Sequence of chain 2.A:
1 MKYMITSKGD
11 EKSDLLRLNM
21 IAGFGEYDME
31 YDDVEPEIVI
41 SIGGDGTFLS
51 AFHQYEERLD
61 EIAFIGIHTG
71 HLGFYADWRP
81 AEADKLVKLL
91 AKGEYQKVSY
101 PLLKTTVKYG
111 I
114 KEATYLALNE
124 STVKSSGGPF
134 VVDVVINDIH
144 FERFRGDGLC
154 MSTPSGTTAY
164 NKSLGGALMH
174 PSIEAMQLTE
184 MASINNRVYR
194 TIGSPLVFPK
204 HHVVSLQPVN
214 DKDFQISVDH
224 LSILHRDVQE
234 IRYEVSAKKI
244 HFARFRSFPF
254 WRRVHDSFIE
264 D

Binding-site contacts:
Ligand atom N9 contacts residue ALA185 of chain 3.A at 3.0 Å (h-bond).
Ligand atom C19 contacts residue GLU123 of chain 2.A at 3.3 Å.
Ligand atom C3 contacts residue GLY46 of chain 2.A at 3.6 Å.
Ligand atom C24 contacts residue SER166 of chain 2.A at 3.2 Å.
Ligand atom O3 contacts residue ASP45 of chain 2.A at 3.2 Å (salt-bridge).
Ligand atom N2 contacts residue ASN122 of chain 2.A at 3.0 Å (h-bond).
Ligand atom N9 contacts residue ASP150 of chain 3.A at 2.9 Å (salt-bridge).
Ligand atom N10 contacts residue SER166 of chain 2.A at 3.2 Å (h-bond).
Ligand atom O5 contacts residue TYR163 of chain 2.A at 3.3 Å (h-bond).
Ligand atom N4 contacts residue PHE74 of chain 2.A at 3.5 Å.
Ligand atom C23 contacts residue TYR163 of chain 2.A at 3.6 Å (hydrophobic).
Ligand atom C24 contacts residue TYR163 of chain 2.A at 3.6 Å (hydrophobic).
Ligand atom C20 contacts residue GLU123 of chain 2.A at 3.2 Å.
Ligand atom N3 contacts residue TYR75 of chain 2.A at 3.4 Å.
Ligand atom O5 contacts residue ALA162 of chain 2.A at 3.1 Å.
Ligand atom N9 contacts residue TYR163 of chain 2.A at 3.5 Å.
Ligand atom N3 contacts residue ASN122 of chain 2.A at 2.9 Å (h-bond).
Ligand atom O6 contacts residue GLU123 of chain 2.A at 2.6 Å (salt-bridge).
Ligand atom N10 contacts residue ALA185 of chain 3.A at 3.7 Å.
Ligand atom O5 contacts residue GLU123 of chain 2.A at 2.6 Å (salt-bridge).
Ligand atom O3 contacts residue HIS71 of chain 2.A at 3.7 Å.
Ligand atom C7 contacts residue ALA162 of chain 2.A at 3.7 Å (hydrophobic).
Ligand atom C13 contacts residue ILE187 of chain 3.A at 3.5 Å (hydrophobic).
Ligand atom C6 contacts residue ASP45 of chain 2.A at 3.6 Å.
Ligand atom N contacts residue ARG148 of chain 3.A at 3.5 Å (salt-bridge).
Ligand atom O6 contacts residue ASN122 of chain 2.A at 3.2 Å (h-bond).
Ligand atom C9 contacts residue THR161 of chain 2.A at 3.3 Å.
Ligand atom C24 contacts residue ILE187 of chain 3.A at 3.4 Å (hydrophobic).
Ligand atom C4 contacts residue LEU49 of chain 2.A at 3.7 Å (hydrophobic).
Ligand atom N3 contacts residue SER158 of chain 2.A at 3.0 Å (h-bond).
Ligand atom C10 contacts residue ASP45 of chain 2.A at 3.6 Å.
Ligand atom N4 contacts residue THR161 of chain 2.A at 2.6 Å (h-bond).
Ligand atom N10 contacts residue ILE187 of chain 3.A at 3.4 Å.
Ligand atom O2 contacts residue ASN189 of chain 3.A at 3.6 Å (h-bond).
Ligand atom C8 contacts residue THR161 of chain 2.A at 3.6 Å.
Ligand atom N11 contacts residue TYR163 of chain 2.A at 3.5 Å.
Ligand atom C9 contacts residue PHE74 of chain 2.A at 3.3 Å (hydrophobic).
Ligand atom N6 contacts residue ASP45 of chain 2.A at 3.7 Å.
Ligand atom C8 contacts residue ALA162 of chain 2.A at 3.7 Å (hydrophobic).
Ligand atom C3 contacts residue LEU49 of chain 2.A at 3.6 Å (hydrophobic).

Sequence of chain 3.A:
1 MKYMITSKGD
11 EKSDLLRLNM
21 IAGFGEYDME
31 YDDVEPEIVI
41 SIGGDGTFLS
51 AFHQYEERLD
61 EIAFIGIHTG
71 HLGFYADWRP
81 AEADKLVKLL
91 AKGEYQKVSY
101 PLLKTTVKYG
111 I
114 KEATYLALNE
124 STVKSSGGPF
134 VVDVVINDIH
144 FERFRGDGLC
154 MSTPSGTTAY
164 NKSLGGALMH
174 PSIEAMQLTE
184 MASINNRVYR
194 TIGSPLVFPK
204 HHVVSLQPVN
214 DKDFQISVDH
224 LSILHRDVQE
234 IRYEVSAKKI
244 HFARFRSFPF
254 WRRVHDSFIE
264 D

This small molecule binds to this protein.
Small molecule (SMILES): NCCCN(CC#Cc1nc2c(N)ncnc2n1[C@@H]1O[C@H](CO)[C@@H](O)[C@H]1O)C[C@H]1O[C@@H](n2cnc3c(N)ncnc32)[C@H](O)[C@@H]1O